Sequence of chain 1.A:
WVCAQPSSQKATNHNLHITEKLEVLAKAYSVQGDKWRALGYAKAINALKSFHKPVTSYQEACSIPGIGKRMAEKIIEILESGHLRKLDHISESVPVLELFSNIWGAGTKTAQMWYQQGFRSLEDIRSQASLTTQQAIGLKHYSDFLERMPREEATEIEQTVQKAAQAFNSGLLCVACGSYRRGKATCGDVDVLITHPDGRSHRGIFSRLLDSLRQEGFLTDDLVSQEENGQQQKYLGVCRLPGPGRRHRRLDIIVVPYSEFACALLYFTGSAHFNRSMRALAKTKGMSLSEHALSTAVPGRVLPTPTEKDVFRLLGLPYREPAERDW

Binding-site contacts:
Ligand atom N4 contacts residue DUP1 of chain 1.E at 3.1 Å (h-bond).
Ligand atom O3' contacts residue TRP113 of chain 1.A at 3.3 Å (h-bond).
Ligand atom O3' contacts residue ASP261 of chain 1.A at 2.6 Å (salt-bridge).
Ligand atom OP2 contacts residue GLY116 of chain 1.A at 3.6 Å.
Ligand atom O3' contacts residue DUP1 of chain 1.E at 3.0 Å (h-bond).
Ligand atom P contacts residue GLY116 of chain 1.A at 3.6 Å.
Ligand atom C5' contacts residue GLY114 of chain 1.A at 3.5 Å.
Ligand atom OP1 contacts residue TRP113 of chain 1.A at 3.0 Å (h-bond).
Ligand atom C5' contacts residue ASP261 of chain 1.A at 3.5 Å.
Ligand atom OP1 contacts residue NA1 of chain 1.H at 2.4 Å (h-bond).
Ligand atom C3' contacts residue DUP1 of chain 1.E at 3.3 Å.
Ligand atom OP1 contacts residue THR119 of chain 1.A at 2.7 Å (h-bond).
Ligand atom C3' contacts residue MG1 of chain 1.F at 3.4 Å.
Ligand atom C2' contacts residue TYR276 of chain 1.A at 3.5 Å (hydrophobic).
Ligand atom O5' contacts residue GLY116 of chain 1.A at 3.4 Å (h-bond).
Ligand atom P contacts residue NA1 of chain 1.H at 3.5 Å.
Ligand atom C4' contacts residue TRP113 of chain 1.A at 3.5 Å (hydrophobic).
Ligand atom C4 contacts residue DUP1 of chain 1.E at 3.1 Å.
Ligand atom C2' contacts residue DUP1 of chain 1.E at 3.4 Å.
Ligand atom C5 contacts residue DUP1 of chain 1.E at 3.3 Å.
Ligand atom O3' contacts residue GLY114 of chain 1.A at 3.4 Å.
Ligand atom O2 contacts residue TYR276 of chain 1.A at 2.7 Å (h-bond).
Ligand atom C4' contacts residue ASP261 of chain 1.A at 3.5 Å.
Ligand atom OP1 contacts residue ARG259 of chain 1.A at 3.0 Å (salt-bridge).
Ligand atom OP1 contacts residue ALA115 of chain 1.A at 3.4 Å (h-bond).
Ligand atom OP1 contacts residue GLY114 of chain 1.A at 2.8 Å (h-bond).
Ligand atom OP2 contacts residue LYS118 of chain 1.A at 3.0 Å (salt-bridge).
Ligand atom N3 contacts residue DUP1 of chain 1.E at 3.6 Å.
Ligand atom OP1 contacts residue LYS118 of chain 1.A at 3.6 Å.
Ligand atom C6 contacts residue DUP1 of chain 1.E at 3.6 Å.
Ligand atom O3' contacts residue ASP200 of chain 1.A at 3.1 Å (salt-bridge).
Ligand atom C5' contacts residue GLY116 of chain 1.A at 3.6 Å.
Ligand atom OP1 contacts residue ILE112 of chain 1.A at 3.6 Å.
Ligand atom OP1 contacts residue GLY116 of chain 1.A at 2.9 Å (h-bond).
Ligand atom OP2 contacts residue THR117 of chain 1.A at 3.4 Å (h-bond).
Ligand atom C4' contacts residue GLY114 of chain 1.A at 3.6 Å.
Ligand atom C3' contacts residue ASP261 of chain 1.A at 3.5 Å.
Ligand atom OP2 contacts residue NA1 of chain 1.H at 3.6 Å.
Ligand atom O3' contacts residue MG1 of chain 1.F at 2.3 Å.
Ligand atom C1' contacts residue TYR276 of chain 1.A at 3.4 Å (hydrophobic).

The small molecule below binds the protein below.
Small molecule (SMILES): Cc1cn([C@H]2C[C@H](O[P](=O)(O)OC[C@H]3O[C@@H](n4cnc5c(N)ncnc54)C[C@@H]3O[P](=O)(O)OC[C@H]3O[C@@H](n4ccc(N)nc4=O)C[C@@H]3O)[C@@H](CO[P](=O)(O)O[C@H]3C[C@H](n4cnc5c(=O)nc(N)[nH]c54)O[C@@H]3CO[P](=O)(O)O[C@H]3C[C@H](n4cnc5c(N)ncnc54)O[C@@H]3CO[P](=O)(O)O[C@H]3C[C@H](n4ccc(N)nc4=O)O[C@@H]3CO)O2)c(=O)[nH]c1=O